This protein binds this small molecule.
Small molecule (SMILES): CC(=O)N[C@@H]1[C@@H](O)[C@H](O)[C@@H](CO)O[C@H]1O

Binding-site contacts:
Ligand atom C7 contacts residue ARG348 of chain 1.D at 4.0 Å.
Ligand atom C5 contacts residue ASN373 of chain 1.D at 3.5 Å.
Ligand atom C5 contacts residue PRO372 of chain 1.D at 4.2 Å (hydrophobic).
Ligand atom C6 contacts residue PRO372 of chain 1.D at 4.0 Å (hydrophobic).
Ligand atom C4 contacts residue ASN373 of chain 1.D at 4.1 Å.
Ligand atom C1 contacts residue PRO372 of chain 1.D at 4.2 Å (hydrophobic).
Ligand atom O7 contacts residue ARG348 of chain 1.D at 3.8 Å.
Ligand atom O5 contacts residue PRO372 of chain 1.D at 3.5 Å (h-bond).
Ligand atom N2 contacts residue ASN373 of chain 1.D at 3.0 Å (h-bond).
Ligand atom C8 contacts residue ARG348 of chain 1.D at 3.2 Å.
Ligand atom O6 contacts residue ASN397 of chain 1.D at 4.5 Å.
Ligand atom O7 contacts residue ASN373 of chain 1.D at 3.6 Å.
Ligand atom C2 contacts residue ASN373 of chain 1.D at 2.5 Å.
Ligand atom C7 contacts residue ASN373 of chain 1.D at 3.5 Å.
Ligand atom C1 contacts residue ASN373 of chain 1.D at 1.4 Å.
Ligand atom O5 contacts residue ASN373 of chain 1.D at 2.2 Å (h-bond).
Ligand atom C3 contacts residue ASN373 of chain 1.D at 3.8 Å.
Ligand atom O6 contacts residue PRO372 of chain 1.D at 4.3 Å.

Sequence of chain 1.D:
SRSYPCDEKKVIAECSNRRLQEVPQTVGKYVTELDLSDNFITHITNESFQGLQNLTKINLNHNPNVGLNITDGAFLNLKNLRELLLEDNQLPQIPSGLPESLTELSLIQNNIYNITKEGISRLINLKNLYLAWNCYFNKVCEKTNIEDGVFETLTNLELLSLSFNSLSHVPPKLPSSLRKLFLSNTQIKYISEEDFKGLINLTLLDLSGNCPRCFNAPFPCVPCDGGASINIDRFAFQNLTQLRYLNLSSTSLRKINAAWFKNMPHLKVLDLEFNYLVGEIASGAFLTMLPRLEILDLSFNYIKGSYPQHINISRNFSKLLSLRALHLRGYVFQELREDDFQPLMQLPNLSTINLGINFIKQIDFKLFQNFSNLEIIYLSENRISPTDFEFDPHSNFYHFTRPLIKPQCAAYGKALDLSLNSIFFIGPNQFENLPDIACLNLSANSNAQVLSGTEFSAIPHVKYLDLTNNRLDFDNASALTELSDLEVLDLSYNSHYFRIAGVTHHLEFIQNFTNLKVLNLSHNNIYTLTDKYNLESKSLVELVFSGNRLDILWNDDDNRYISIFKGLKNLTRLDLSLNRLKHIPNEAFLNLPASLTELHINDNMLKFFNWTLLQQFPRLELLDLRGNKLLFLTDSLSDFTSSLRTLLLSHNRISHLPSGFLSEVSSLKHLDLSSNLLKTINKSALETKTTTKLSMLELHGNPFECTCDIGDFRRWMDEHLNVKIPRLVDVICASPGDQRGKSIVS